Binding-site contacts:
Ligand atom C2 contacts residue THR156 of chain 1.F at 4.2 Å.
Ligand atom O5 contacts residue ASN154 of chain 1.F at 2.4 Å (h-bond).
Ligand atom C7 contacts residue ASN154 of chain 1.F at 3.5 Å.
Ligand atom C4 contacts residue ASN154 of chain 1.F at 4.1 Å.
Ligand atom N2 contacts residue ASN154 of chain 1.F at 3.0 Å (h-bond).
Ligand atom C6 contacts residue SER151 of chain 1.F at 4.4 Å.
Ligand atom C8 contacts residue THR156 of chain 1.F at 3.9 Å.
Ligand atom C1 contacts residue GLU150 of chain 1.F at 4.1 Å.
Ligand atom C7 contacts residue THR156 of chain 1.F at 4.2 Å.
Ligand atom C6 contacts residue GLU150 of chain 1.F at 4.4 Å.
Ligand atom C8 contacts residue ASN154 of chain 1.F at 3.6 Å.
Ligand atom O7 contacts residue ASN154 of chain 1.F at 4.4 Å.
Ligand atom C3 contacts residue ASN154 of chain 1.F at 3.8 Å.
Ligand atom C6 contacts residue ALA147 of chain 1.F at 3.5 Å (hydrophobic).
Ligand atom O5 contacts residue THR156 of chain 1.F at 3.8 Å.
Ligand atom C1 contacts residue THR156 of chain 1.F at 3.2 Å.
Ligand atom C5 contacts residue ASN154 of chain 1.F at 3.6 Å.
Ligand atom O5 contacts residue GLU150 of chain 1.F at 3.7 Å.
Ligand atom C1 contacts residue SER151 of chain 1.F at 4.3 Å.
Ligand atom C5 contacts residue THR156 of chain 1.F at 4.2 Å.
Ligand atom C2 contacts residue ASN154 of chain 1.F at 2.4 Å.
Ligand atom O6 contacts residue ALA147 of chain 1.F at 4.4 Å.
Ligand atom C1 contacts residue ASN154 of chain 1.F at 1.4 Å.
Ligand atom N2 contacts residue THR156 of chain 1.F at 3.6 Å.
Ligand atom O5 contacts residue SER151 of chain 1.F at 3.9 Å.

The small molecule below binds the protein below.
Small molecule (SMILES): CC(=O)N[C@@H]1[C@@H](O)[C@H](O)[C@@H](CO)O[C@H]1O

Sequence of chain 1.F:
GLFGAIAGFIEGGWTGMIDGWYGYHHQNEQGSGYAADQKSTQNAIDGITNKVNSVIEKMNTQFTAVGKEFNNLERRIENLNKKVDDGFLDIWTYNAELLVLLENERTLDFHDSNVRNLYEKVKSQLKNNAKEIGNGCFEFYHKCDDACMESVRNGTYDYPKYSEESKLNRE